Sequence of chain 1.B:
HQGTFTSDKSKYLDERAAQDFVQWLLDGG

Binding-site contacts:
Ligand atom CA contacts residue GLU114 of chain 1.A at 3.3 Å.
Ligand atom O contacts residue GLU114 of chain 1.A at 4.3 Å.
Ligand atom CG contacts residue GLN117 of chain 1.A at 3.2 Å.
Ligand atom CG contacts residue LYS10 of chain 1.B at 2.5 Å.
Ligand atom CD contacts residue GLN117 of chain 1.A at 3.0 Å.
Ligand atom CB contacts residue GLU114 of chain 1.A at 3.5 Å.
Ligand atom C contacts residue GLU114 of chain 1.A at 4.2 Å.
Ligand atom CG contacts residue GLU114 of chain 1.A at 4.1 Å.
Ligand atom CB contacts residue LYS10 of chain 1.B at 3.8 Å.
Ligand atom CD contacts residue LYS10 of chain 1.B at 1.4 Å.
Ligand atom CD contacts residue GLU114 of chain 1.A at 4.1 Å.
Ligand atom OE1 contacts residue LYS10 of chain 1.B at 2.2 Å (salt-bridge).
Ligand atom N contacts residue GLU114 of chain 1.A at 3.5 Å (salt-bridge).
Ligand atom O contacts residue GLN117 of chain 1.A at 3.9 Å.
Ligand atom OE1 contacts residue GLN117 of chain 1.A at 4.0 Å.
Ligand atom OE1 contacts residue GLU114 of chain 1.A at 3.9 Å.
Ligand atom CB contacts residue GLN117 of chain 1.A at 4.5 Å.
Ligand atom C contacts residue GLN117 of chain 1.A at 4.4 Å.

This protein binds this small molecule.
Small molecule (SMILES): N[C@@H](CCC(=O)O)C(=O)O

Sequence of chain 1.A:
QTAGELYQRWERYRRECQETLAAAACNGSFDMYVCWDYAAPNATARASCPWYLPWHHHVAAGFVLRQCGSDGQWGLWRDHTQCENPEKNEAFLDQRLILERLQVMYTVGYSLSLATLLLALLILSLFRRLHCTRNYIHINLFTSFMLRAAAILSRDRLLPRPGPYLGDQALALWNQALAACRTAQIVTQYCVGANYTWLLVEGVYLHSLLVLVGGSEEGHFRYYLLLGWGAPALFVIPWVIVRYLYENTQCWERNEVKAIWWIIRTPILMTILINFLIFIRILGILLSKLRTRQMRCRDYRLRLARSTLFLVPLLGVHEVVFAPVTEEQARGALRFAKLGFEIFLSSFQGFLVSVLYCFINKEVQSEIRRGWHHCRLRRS